Binding-site contacts:
Ligand atom CAF contacts residue PHE117 of chain 1.C at 4.0 Å (hydrophobic).
Ligand atom CAF contacts residue NAP1 of chain 1.J at 3.5 Å.
Ligand atom CAK contacts residue VAL226 of chain 1.C at 3.7 Å (hydrophobic).
Ligand atom CAP contacts residue CSX188 of chain 1.C at 4.3 Å.
Ligand atom CAB contacts residue TYR194 of chain 1.C at 3.3 Å (hydrophobic).
Ligand atom CAO contacts residue GLY225 of chain 1.C at 4.2 Å.
Ligand atom CAB contacts residue SER115 of chain 1.C at 4.2 Å.
Ligand atom OAS contacts residue NAP1 of chain 1.J at 3.5 Å (h-bond).
Ligand atom CAN contacts residue GLY225 of chain 1.C at 4.0 Å.
Ligand atom CAB contacts residue PHE117 of chain 1.C at 3.7 Å (hydrophobic).
Ligand atom CAC contacts residue NAP1 of chain 1.J at 3.3 Å.
Ligand atom CAH contacts residue NAP1 of chain 1.J at 3.4 Å.
Ligand atom OAR contacts residue MET183 of chain 1.C at 3.7 Å.
Ligand atom OAQ contacts residue SER115 of chain 1.C at 3.6 Å.
Ligand atom CAD contacts residue NAP1 of chain 1.J at 3.3 Å.
Ligand atom CAI contacts residue NAP1 of chain 1.J at 3.5 Å.
Ligand atom CAL contacts residue VAL226 of chain 1.C at 4.3 Å (hydrophobic).
Ligand atom OAQ contacts residue PHE117 of chain 1.C at 3.8 Å.
Ligand atom CAD contacts residue PHE117 of chain 1.C at 4.2 Å (hydrophobic).
Ligand atom OAR contacts residue VAL226 of chain 1.C at 4.0 Å.
Ligand atom OAG contacts residue PHE117 of chain 1.C at 3.9 Å.
Ligand atom CAA contacts residue TYR194 of chain 1.C at 3.0 Å (hydrophobic).
Ligand atom CAC contacts residue PHE117 of chain 1.C at 3.7 Å (hydrophobic).
Ligand atom CAN contacts residue VAL226 of chain 1.C at 4.2 Å (hydrophobic).
Ligand atom CAH contacts residue ARG34 of chain 1.C at 4.1 Å.
Ligand atom CAA contacts residue NAP1 of chain 1.J at 3.7 Å.
Ligand atom CAJ contacts residue PHE117 of chain 1.C at 3.8 Å (hydrophobic).
Ligand atom CAB contacts residue NAP1 of chain 1.J at 3.1 Å.
Ligand atom CAE contacts residue NAP1 of chain 1.J at 3.6 Å.
Ligand atom CAE contacts residue PHE117 of chain 1.C at 4.1 Å (hydrophobic).
Ligand atom CAJ contacts residue NAP1 of chain 1.J at 4.2 Å.
Ligand atom CAP contacts residue TRP241 of chain 1.C at 3.5 Å (hydrophobic).
Ligand atom OAS contacts residue ARG34 of chain 1.C at 3.0 Å (salt-bridge).
Ligand atom OAG contacts residue NAP1 of chain 1.J at 3.4 Å.
Ligand atom OAQ contacts residue NAP1 of chain 1.J at 2.5 Å (h-bond).
Ligand atom CAO contacts residue VAL226 of chain 1.C at 3.6 Å (hydrophobic).
Ligand atom CAP contacts residue VAL226 of chain 1.C at 3.3 Å (hydrophobic).
Ligand atom CAA contacts residue PHE117 of chain 1.C at 3.5 Å (hydrophobic).
Ligand atom OAR contacts residue GLY225 of chain 1.C at 4.1 Å.
Ligand atom CAK contacts residue TRP241 of chain 1.C at 3.5 Å (hydrophobic).

Sequence of chain 1.C:
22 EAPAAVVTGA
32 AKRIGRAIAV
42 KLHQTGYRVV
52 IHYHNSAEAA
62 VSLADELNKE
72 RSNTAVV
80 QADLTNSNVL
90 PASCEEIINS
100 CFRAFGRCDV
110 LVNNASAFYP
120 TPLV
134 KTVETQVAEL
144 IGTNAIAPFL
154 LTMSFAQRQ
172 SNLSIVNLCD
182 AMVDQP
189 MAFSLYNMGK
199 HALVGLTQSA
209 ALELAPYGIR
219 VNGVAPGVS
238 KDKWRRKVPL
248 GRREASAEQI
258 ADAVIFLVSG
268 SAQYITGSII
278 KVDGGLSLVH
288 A

The small molecule below binds the protein below.
Small molecule (SMILES): O=C1C[C@H](c2cccc(O)c2)Oc2ccc(O)cc21